A protein and the small-molecule ligand that binds it are described below.
Small molecule (SMILES): CC(=O)N[C@@H]1[C@@H](O[C@@H]2O[C@H](CO)[C@H](O)[C@H](O[C@]3(C(=O)O)C[C@H](O)[C@@H](NC(C)=O)[C@H]([C@H](O)[C@H](O)CO)O3)[C@H]2O)[C@H](O)[C@@H](CO[C@]2(C(=O)O)C[C@H](O)[C@@H](NC(C)=O)[C@H]([C@H](O)[C@H](O)CO)O2)O[C@H]1O

Sequence of chain 22.A:
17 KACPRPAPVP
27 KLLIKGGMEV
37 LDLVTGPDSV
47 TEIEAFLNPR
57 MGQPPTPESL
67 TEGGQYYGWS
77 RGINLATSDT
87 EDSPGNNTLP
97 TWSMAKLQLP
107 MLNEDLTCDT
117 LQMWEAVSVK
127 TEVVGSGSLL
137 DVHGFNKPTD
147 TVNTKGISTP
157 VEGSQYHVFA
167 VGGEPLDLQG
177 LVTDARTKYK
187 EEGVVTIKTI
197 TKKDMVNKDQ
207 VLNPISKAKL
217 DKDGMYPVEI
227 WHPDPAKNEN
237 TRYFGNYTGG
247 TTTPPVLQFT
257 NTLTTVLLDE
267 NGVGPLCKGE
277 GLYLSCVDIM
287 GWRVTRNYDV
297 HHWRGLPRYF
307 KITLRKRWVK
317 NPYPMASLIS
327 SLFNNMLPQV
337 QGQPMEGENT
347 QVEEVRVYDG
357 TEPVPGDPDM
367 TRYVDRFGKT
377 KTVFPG

Sequence of chain 22.B:
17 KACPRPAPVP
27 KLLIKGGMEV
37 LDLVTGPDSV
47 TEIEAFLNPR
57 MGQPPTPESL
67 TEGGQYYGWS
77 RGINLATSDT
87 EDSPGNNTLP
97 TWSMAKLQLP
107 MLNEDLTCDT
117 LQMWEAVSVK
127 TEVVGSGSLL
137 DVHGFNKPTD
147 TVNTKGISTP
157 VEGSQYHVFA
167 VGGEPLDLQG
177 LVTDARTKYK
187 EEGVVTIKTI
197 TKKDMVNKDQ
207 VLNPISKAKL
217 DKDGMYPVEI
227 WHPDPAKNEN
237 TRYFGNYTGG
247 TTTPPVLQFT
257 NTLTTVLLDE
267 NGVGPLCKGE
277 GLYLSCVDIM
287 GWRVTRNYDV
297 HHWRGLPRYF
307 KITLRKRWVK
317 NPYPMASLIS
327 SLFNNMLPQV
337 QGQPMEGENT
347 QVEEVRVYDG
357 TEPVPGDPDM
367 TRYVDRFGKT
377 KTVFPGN

Binding-site contacts:
Ligand atom O1A contacts residue SER89 of chain 22.A at 3.1 Å (h-bond).
Ligand atom C1 contacts residue GLY78 of chain 22.A at 3.7 Å.
Ligand atom O10 contacts residue THR291 of chain 22.A at 4.3 Å.
Ligand atom O1B contacts residue ARG77 of chain 22.A at 2.9 Å (salt-bridge).
Ligand atom C3 contacts residue HIS298 of chain 22.A at 3.6 Å.
Ligand atom C1 contacts residue LYS186 of chain 22.A at 3.9 Å.
Ligand atom O1A contacts residue GLY78 of chain 22.A at 3.2 Å (h-bond).
Ligand atom O1A contacts residue TYR72 of chain 22.A at 3.5 Å.
Ligand atom C5 contacts residue ASN93 of chain 22.A at 3.6 Å.
Ligand atom C4 contacts residue ASN93 of chain 22.A at 4.2 Å.
Ligand atom O1A contacts residue LYS186 of chain 22.A at 2.8 Å (salt-bridge).
Ligand atom C3 contacts residue VAL296 of chain 22.A at 3.7 Å (hydrophobic).
Ligand atom C4 contacts residue TYR72 of chain 22.A at 3.8 Å (hydrophobic).
Ligand atom C11 contacts residue ASP85 of chain 22.B at 4.0 Å.
Ligand atom C1 contacts residue ARG77 of chain 22.A at 3.6 Å.
Ligand atom O1B contacts residue TYR72 of chain 22.A at 4.1 Å.
Ligand atom O4 contacts residue ASN80 of chain 22.A at 4.3 Å.
Ligand atom C5 contacts residue TYR72 of chain 22.A at 3.9 Å (hydrophobic).
Ligand atom O6 contacts residue ASN93 of chain 22.A at 3.0 Å (h-bond).
Ligand atom C2 contacts residue GLY78 of chain 22.A at 3.9 Å.
Ligand atom C3 contacts residue GLY78 of chain 22.A at 3.6 Å.
Ligand atom C3 contacts residue GLY78 of chain 22.A at 4.0 Å.
Ligand atom C6 contacts residue ASN93 of chain 22.A at 3.0 Å.
Ligand atom O1A contacts residue ARG77 of chain 22.A at 3.2 Å (salt-bridge).
Ligand atom O4 contacts residue THR291 of chain 22.A at 3.5 Å.
Ligand atom O1B contacts residue SER89 of chain 22.A at 3.1 Å (h-bond).
Ligand atom C4 contacts residue GLY78 of chain 22.A at 3.4 Å.
Ligand atom O4 contacts residue VAL296 of chain 22.A at 3.9 Å.
Ligand atom C1 contacts residue TYR72 of chain 22.A at 4.1 Å (hydrophobic).
Ligand atom O8 contacts residue ARG77 of chain 22.A at 3.2 Å (salt-bridge).
Ligand atom O3 contacts residue GLY78 of chain 22.A at 3.3 Å.
Ligand atom C6 contacts residue TYR72 of chain 22.A at 4.0 Å (hydrophobic).
Ligand atom N5 contacts residue TYR72 of chain 22.A at 3.4 Å (h-bond).
Ligand atom C1 contacts residue SER89 of chain 22.A at 3.5 Å.
Ligand atom O8 contacts residue TYR72 of chain 22.A at 4.3 Å.
Ligand atom O4 contacts residue HIS298 of chain 22.A at 2.7 Å (h-bond).
Ligand atom O4 contacts residue ILE79 of chain 22.A at 4.0 Å.
Ligand atom O4 contacts residue GLY78 of chain 22.A at 3.1 Å.
Ligand atom O1A contacts residue HIS298 of chain 22.A at 3.9 Å.
Ligand atom C4 contacts residue HIS298 of chain 22.A at 3.2 Å.